Sequence of chain 1.B:
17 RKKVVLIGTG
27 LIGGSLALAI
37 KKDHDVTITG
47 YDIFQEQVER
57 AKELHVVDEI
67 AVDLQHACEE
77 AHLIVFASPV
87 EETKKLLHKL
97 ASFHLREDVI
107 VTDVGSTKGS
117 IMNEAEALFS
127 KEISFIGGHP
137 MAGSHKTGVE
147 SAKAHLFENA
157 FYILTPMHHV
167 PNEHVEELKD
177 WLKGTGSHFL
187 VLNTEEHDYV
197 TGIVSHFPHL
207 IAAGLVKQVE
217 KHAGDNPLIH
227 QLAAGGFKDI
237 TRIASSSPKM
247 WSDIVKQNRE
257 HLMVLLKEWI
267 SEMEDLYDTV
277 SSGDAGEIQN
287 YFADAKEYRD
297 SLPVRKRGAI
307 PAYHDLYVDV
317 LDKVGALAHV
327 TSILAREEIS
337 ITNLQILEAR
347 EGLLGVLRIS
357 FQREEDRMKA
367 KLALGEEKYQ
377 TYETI

Sequence of chain 1.A:
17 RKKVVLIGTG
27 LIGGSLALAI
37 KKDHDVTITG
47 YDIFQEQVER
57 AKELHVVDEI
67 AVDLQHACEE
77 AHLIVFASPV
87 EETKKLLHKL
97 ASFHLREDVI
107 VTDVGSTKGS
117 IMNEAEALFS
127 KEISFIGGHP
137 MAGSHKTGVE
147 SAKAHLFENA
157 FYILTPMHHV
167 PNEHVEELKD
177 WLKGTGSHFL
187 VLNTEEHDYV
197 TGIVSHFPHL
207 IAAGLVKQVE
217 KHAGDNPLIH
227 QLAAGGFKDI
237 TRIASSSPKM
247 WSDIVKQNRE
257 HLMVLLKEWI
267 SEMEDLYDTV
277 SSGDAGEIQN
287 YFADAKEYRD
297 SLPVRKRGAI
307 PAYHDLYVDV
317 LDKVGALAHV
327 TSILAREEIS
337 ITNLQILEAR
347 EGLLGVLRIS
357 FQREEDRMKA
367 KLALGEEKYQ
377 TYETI

Binding-site contacts:
Ligand atom CE2 contacts residue ILE342 of chain 1.A at 3.7 Å (hydrophobic).
Ligand atom CE1 contacts residue ASP318 of chain 1.A at 3.5 Å.
Ligand atom CD1 contacts residue ASP318 of chain 1.A at 3.5 Å.
Ligand atom C contacts residue ILE337 of chain 1.B at 3.9 Å (hydrophobic).
Ligand atom CD2 contacts residue THR338 of chain 1.B at 3.8 Å.
Ligand atom OH contacts residue ASP318 of chain 1.A at 3.9 Å.
Ligand atom CG contacts residue ASP318 of chain 1.A at 3.8 Å.
Ligand atom N contacts residue SER336 of chain 1.B at 2.9 Å (h-bond).
Ligand atom OH contacts residue LYS142 of chain 1.B at 2.9 Å (salt-bridge).
Ligand atom O contacts residue LEU323 of chain 1.A at 3.0 Å (h-bond).
Ligand atom CB contacts residue LEU323 of chain 1.A at 3.7 Å (hydrophobic).
Ligand atom CE2 contacts residue GLU344 of chain 1.A at 3.5 Å.
Ligand atom CZ contacts residue ILE342 of chain 1.A at 3.8 Å (hydrophobic).
Ligand atom OXT contacts residue LYS319 of chain 1.A at 3.5 Å (salt-bridge).
Ligand atom CD1 contacts residue VAL316 of chain 1.A at 3.9 Å (hydrophobic).
Ligand atom OH contacts residue GLU344 of chain 1.A at 2.8 Å (salt-bridge).
Ligand atom CA contacts residue ILE337 of chain 1.B at 3.5 Å (hydrophobic).
Ligand atom OH contacts residue GLY351 of chain 1.A at 3.4 Å.
Ligand atom CE2 contacts residue THR338 of chain 1.B at 3.9 Å.
Ligand atom C contacts residue LYS319 of chain 1.A at 3.1 Å.
Ligand atom CA contacts residue ASP318 of chain 1.A at 3.9 Å.
Ligand atom CE2 contacts residue ASP318 of chain 1.A at 3.6 Å.
Ligand atom O contacts residue ALA322 of chain 1.A at 3.2 Å (h-bond).
Ligand atom OXT contacts residue ILE337 of chain 1.B at 3.0 Å (h-bond).
Ligand atom CD1 contacts residue LEU317 of chain 1.A at 3.3 Å (hydrophobic).
Ligand atom CE1 contacts residue VAL316 of chain 1.A at 3.7 Å (hydrophobic).
Ligand atom CD2 contacts residue ILE337 of chain 1.B at 3.3 Å (hydrophobic).
Ligand atom N contacts residue ASP318 of chain 1.A at 2.7 Å (salt-bridge).
Ligand atom CD2 contacts residue ASP318 of chain 1.A at 3.5 Å.
Ligand atom CZ contacts residue ASP318 of chain 1.A at 3.6 Å.
Ligand atom O contacts residue GLY321 of chain 1.A at 3.9 Å.
Ligand atom CZ contacts residue GLU344 of chain 1.A at 3.6 Å.
Ligand atom CA contacts residue LYS319 of chain 1.A at 3.1 Å.
Ligand atom N contacts residue LYS319 of chain 1.A at 3.6 Å (salt-bridge).
Ligand atom OXT contacts residue SER336 of chain 1.B at 3.6 Å.
Ligand atom CE1 contacts residue LEU317 of chain 1.A at 3.7 Å (hydrophobic).
Ligand atom N contacts residue ILE337 of chain 1.B at 2.8 Å (h-bond).
Ligand atom CG contacts residue ILE337 of chain 1.B at 3.8 Å (hydrophobic).
Ligand atom O contacts residue LYS319 of chain 1.A at 3.4 Å (salt-bridge).
Ligand atom CB contacts residue ILE337 of chain 1.B at 3.4 Å (hydrophobic).

The protein below binds the small molecule below.
Small molecule (SMILES): N[C@@H](Cc1ccc(O)cc1)C(=O)O